Sequence of chain 1.A:
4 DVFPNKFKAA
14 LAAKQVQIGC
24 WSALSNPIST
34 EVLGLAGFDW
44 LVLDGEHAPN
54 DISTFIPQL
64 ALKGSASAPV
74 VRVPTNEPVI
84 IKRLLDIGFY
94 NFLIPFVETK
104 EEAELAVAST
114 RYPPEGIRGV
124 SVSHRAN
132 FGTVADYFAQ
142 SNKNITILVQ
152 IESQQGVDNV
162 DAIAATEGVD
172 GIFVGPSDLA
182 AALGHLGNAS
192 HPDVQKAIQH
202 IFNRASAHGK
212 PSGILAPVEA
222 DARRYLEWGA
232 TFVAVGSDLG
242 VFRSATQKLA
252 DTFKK

Sequence of chain 2.A:
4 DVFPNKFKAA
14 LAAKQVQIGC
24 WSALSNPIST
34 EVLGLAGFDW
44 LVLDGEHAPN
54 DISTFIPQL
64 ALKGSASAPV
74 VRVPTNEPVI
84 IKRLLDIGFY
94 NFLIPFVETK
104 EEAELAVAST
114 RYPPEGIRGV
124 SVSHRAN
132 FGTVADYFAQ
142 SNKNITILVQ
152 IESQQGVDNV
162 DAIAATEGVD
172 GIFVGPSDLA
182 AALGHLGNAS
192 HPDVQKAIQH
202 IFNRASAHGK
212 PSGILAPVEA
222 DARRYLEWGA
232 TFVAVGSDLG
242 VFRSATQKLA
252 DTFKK

Binding-site contacts:
Ligand atom C contacts residue GLU153 of chain 1.A at 3.6 Å.
Ligand atom OXT contacts residue ASP179 of chain 1.A at 3.7 Å.
Ligand atom OXT contacts residue VAL123 of chain 2.A at 4.5 Å.
Ligand atom O3 contacts residue MG1 of chain 1.D at 2.5 Å.
Ligand atom O3 contacts residue ARG75 of chain 1.A at 3.5 Å (salt-bridge).
Ligand atom OXT contacts residue PRO177 of chain 1.A at 3.5 Å.
Ligand atom OXT contacts residue MG1 of chain 1.D at 4.4 Å.
Ligand atom CA contacts residue MG1 of chain 1.D at 3.2 Å.
Ligand atom O contacts residue PRO177 of chain 1.A at 4.2 Å.
Ligand atom C contacts residue PRO177 of chain 1.A at 3.9 Å (hydrophobic).
Ligand atom CB contacts residue PHE174 of chain 1.A at 4.3 Å (hydrophobic).
Ligand atom CA contacts residue GLU153 of chain 1.A at 3.8 Å.
Ligand atom CB contacts residue LEU216 of chain 1.A at 3.3 Å (hydrophobic).
Ligand atom CB contacts residue PRO177 of chain 1.A at 4.3 Å (hydrophobic).
Ligand atom C contacts residue MG1 of chain 1.D at 3.2 Å.
Ligand atom CA contacts residue PRO177 of chain 1.A at 4.3 Å (hydrophobic).
Ligand atom O contacts residue VAL123 of chain 2.A at 4.0 Å.
Ligand atom O3 contacts residue GLU153 of chain 1.A at 3.2 Å (salt-bridge).
Ligand atom CB contacts residue ARG75 of chain 1.A at 4.2 Å.
Ligand atom O contacts residue ASP179 of chain 1.A at 3.0 Å (salt-bridge).
Ligand atom CB contacts residue GLY176 of chain 1.A at 4.3 Å.
Ligand atom O3 contacts residue PHE174 of chain 1.A at 4.3 Å.
Ligand atom C contacts residue SER178 of chain 1.A at 3.8 Å.
Ligand atom C contacts residue GLY176 of chain 1.A at 3.4 Å.
Ligand atom O contacts residue GLU153 of chain 1.A at 2.8 Å (salt-bridge).
Ligand atom O contacts residue GLY176 of chain 1.A at 3.6 Å.
Ligand atom O contacts residue MG1 of chain 1.D at 2.6 Å.
Ligand atom OXT contacts residue SER178 of chain 1.A at 3.0 Å (h-bond).
Ligand atom OXT contacts residue GLY176 of chain 1.A at 3.6 Å.
Ligand atom O3 contacts residue GLY176 of chain 1.A at 3.6 Å.
Ligand atom CA contacts residue GLN151 of chain 1.A at 3.8 Å.
Ligand atom C contacts residue ASP179 of chain 1.A at 3.8 Å.
Ligand atom CA contacts residue GLY176 of chain 1.A at 3.5 Å.
Ligand atom CA contacts residue ARG75 of chain 1.A at 4.2 Å.
Ligand atom O3 contacts residue GLN151 of chain 1.A at 2.6 Å (h-bond).
Ligand atom CB contacts residue TRP24 of chain 1.A at 4.3 Å (hydrophobic).
Ligand atom O contacts residue SER178 of chain 1.A at 3.9 Å.
Ligand atom C contacts residue VAL123 of chain 2.A at 4.3 Å (hydrophobic).

This small molecule binds to this protein.
Small molecule (SMILES): CC(=O)C(=O)O